This small molecule binds to this protein.
Small molecule (SMILES): CC(=O)N[C@@H]1[C@@H](O)[C@H](O)[C@@H](CO)O[C@H]1O

Sequence of chain 1.D:
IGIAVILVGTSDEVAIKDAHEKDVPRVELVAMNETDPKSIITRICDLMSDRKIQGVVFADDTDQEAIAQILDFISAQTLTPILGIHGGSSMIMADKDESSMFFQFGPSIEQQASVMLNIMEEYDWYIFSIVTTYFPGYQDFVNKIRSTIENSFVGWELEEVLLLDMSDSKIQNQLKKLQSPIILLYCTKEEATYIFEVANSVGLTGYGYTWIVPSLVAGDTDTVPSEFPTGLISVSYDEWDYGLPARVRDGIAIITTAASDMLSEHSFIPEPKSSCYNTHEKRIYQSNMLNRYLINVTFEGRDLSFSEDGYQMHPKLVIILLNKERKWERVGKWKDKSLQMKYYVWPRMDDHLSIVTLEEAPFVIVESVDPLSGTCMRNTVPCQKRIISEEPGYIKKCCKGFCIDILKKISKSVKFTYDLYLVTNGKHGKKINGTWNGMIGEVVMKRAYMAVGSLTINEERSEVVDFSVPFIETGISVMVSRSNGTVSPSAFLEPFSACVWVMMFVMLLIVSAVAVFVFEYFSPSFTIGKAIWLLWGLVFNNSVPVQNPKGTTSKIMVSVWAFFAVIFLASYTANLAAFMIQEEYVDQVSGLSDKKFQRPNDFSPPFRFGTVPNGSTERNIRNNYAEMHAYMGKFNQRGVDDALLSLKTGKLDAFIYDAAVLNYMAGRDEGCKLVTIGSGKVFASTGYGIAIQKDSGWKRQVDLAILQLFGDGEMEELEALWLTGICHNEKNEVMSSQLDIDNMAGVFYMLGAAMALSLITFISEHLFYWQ

Binding-site contacts:
Ligand atom C8 contacts residue ASN719 of chain 1.D at 4.4 Å.
Ligand atom C5 contacts residue ASN719 of chain 1.D at 3.7 Å.
Ligand atom C7 contacts residue ASN719 of chain 1.D at 3.4 Å.
Ligand atom O5 contacts residue PRO718 of chain 1.D at 4.4 Å.
Ligand atom O5 contacts residue ASN719 of chain 1.D at 2.4 Å (h-bond).
Ligand atom N2 contacts residue ASN719 of chain 1.D at 2.8 Å (h-bond).
Ligand atom C4 contacts residue ASN719 of chain 1.D at 4.2 Å.
Ligand atom O7 contacts residue ASN719 of chain 1.D at 3.6 Å (h-bond).
Ligand atom C1 contacts residue ASN719 of chain 1.D at 1.4 Å.
Ligand atom C3 contacts residue ASN719 of chain 1.D at 3.8 Å.
Ligand atom C2 contacts residue ASN719 of chain 1.D at 2.4 Å.